This small molecule binds to this protein.
Small molecule (SMILES): CC(=O)N[C@H]1[C@H](O[C@H]2[C@H](O)[C@@H](NC(C)=O)CO[C@@H]2CO)O[C@H](CO)[C@@H](O)[C@@H]1O

Binding-site contacts:
Ligand atom C7 contacts residue ASN150 of chain 1.H at 3.5 Å.
Ligand atom O5 contacts residue ASN150 of chain 1.H at 2.4 Å (h-bond).
Ligand atom C1 contacts residue GLN153 of chain 1.H at 4.0 Å.
Ligand atom C8 contacts residue ASN150 of chain 1.H at 4.5 Å.
Ligand atom O4 contacts residue GLU245 of chain 1.H at 3.5 Å (salt-bridge).
Ligand atom O6 contacts residue ASN244 of chain 1.H at 3.9 Å.
Ligand atom O5 contacts residue GLN153 of chain 1.H at 3.5 Å.
Ligand atom C3 contacts residue ASN150 of chain 1.H at 3.8 Å.
Ligand atom C4 contacts residue GLU245 of chain 1.H at 3.9 Å.
Ligand atom O6 contacts residue GLU245 of chain 1.H at 3.5 Å (salt-bridge).
Ligand atom C5 contacts residue GLU245 of chain 1.H at 4.0 Å.
Ligand atom C4 contacts residue ASN150 of chain 1.H at 4.2 Å.
Ligand atom N2 contacts residue GLU245 of chain 1.H at 4.4 Å.
Ligand atom C1 contacts residue GLU245 of chain 1.H at 4.3 Å.
Ligand atom O6 contacts residue GLN153 of chain 1.H at 3.3 Å (h-bond).
Ligand atom C5 contacts residue ASN150 of chain 1.H at 3.7 Å.
Ligand atom C6 contacts residue GLN153 of chain 1.H at 3.5 Å.
Ligand atom C2 contacts residue ASN150 of chain 1.H at 2.5 Å.
Ligand atom N2 contacts residue ASN150 of chain 1.H at 2.9 Å (h-bond).
Ligand atom C2 contacts residue GLU245 of chain 1.H at 4.0 Å.
Ligand atom O5 contacts residue HIS246 of chain 1.H at 4.5 Å.
Ligand atom C6 contacts residue HIS246 of chain 1.H at 4.5 Å.
Ligand atom C5 contacts residue GLN153 of chain 1.H at 3.8 Å.
Ligand atom C1 contacts residue ASN150 of chain 1.H at 1.4 Å.
Ligand atom C6 contacts residue ASN244 of chain 1.H at 4.3 Å.
Ligand atom C6 contacts residue GLU245 of chain 1.H at 3.0 Å.
Ligand atom O7 contacts residue ASN150 of chain 1.H at 3.4 Å (h-bond).

Sequence of chain 1.H:
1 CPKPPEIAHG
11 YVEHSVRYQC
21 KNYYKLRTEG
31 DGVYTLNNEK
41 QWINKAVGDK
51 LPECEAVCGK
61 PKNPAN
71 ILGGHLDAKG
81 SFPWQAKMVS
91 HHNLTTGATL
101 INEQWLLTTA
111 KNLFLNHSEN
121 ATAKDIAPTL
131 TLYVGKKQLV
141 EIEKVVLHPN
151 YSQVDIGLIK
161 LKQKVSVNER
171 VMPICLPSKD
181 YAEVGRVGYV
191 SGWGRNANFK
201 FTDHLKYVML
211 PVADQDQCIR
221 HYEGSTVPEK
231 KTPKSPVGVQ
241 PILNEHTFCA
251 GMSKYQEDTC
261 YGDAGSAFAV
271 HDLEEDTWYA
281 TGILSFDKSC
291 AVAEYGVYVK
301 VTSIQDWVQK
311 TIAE